Sequence of chain 2.A:
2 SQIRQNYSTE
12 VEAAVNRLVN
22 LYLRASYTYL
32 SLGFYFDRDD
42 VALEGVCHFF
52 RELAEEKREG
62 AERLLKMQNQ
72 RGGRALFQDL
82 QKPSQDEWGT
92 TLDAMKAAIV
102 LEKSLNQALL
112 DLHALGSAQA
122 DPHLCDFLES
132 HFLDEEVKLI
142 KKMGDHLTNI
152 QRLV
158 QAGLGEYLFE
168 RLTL

Binding-site contacts:
Ligand atom C4 contacts residue LEU81 of chain 2.A at 4.0 Å (hydrophobic).
Ligand atom C5 contacts residue LEU24 of chain 23.A at 4.4 Å (hydrophobic).
Ligand atom C7 contacts residue LEU24 of chain 2.A at 4.2 Å (hydrophobic).
Ligand atom C5 contacts residue LEU31 of chain 2.A at 4.1 Å (hydrophobic).
Ligand atom C4 contacts residue LEU24 of chain 23.A at 4.2 Å (hydrophobic).
Ligand atom C6 contacts residue TYR28 of chain 2.A at 4.2 Å (hydrophobic).
Ligand atom C4 contacts residue IP01 of chain 23.J at 0.6 Å.
Ligand atom C5 contacts residue IP01 of chain 23.J at 1.2 Å.
Ligand atom C9 contacts residue IP01 of chain 23.J at 0.6 Å.
Ligand atom C6 contacts residue IP01 of chain 23.J at 1.0 Å.
Ligand atom C8 contacts residue TYR28 of chain 23.A at 3.8 Å (hydrophobic).
Ligand atom C9 contacts residue LEU24 of chain 2.A at 3.7 Å (hydrophobic).
Ligand atom C3 contacts residue LEU24 of chain 23.A at 4.5 Å (hydrophobic).
Ligand atom C8 contacts residue SER27 of chain 23.A at 3.3 Å.
Ligand atom O1 contacts residue SER27 of chain 2.A at 3.8 Å.
Ligand atom O1 contacts residue ARG59 of chain 2.A at 3.3 Å.
Ligand atom C8 contacts residue IP01 of chain 23.J at 1.0 Å.
Ligand atom C7 contacts residue IP01 of chain 23.J at 1.1 Å.
Ligand atom C4 contacts residue LEU81 of chain 23.A at 3.8 Å (hydrophobic).
Ligand atom C3 contacts residue IP01 of chain 23.J at 1.3 Å.
Ligand atom C5 contacts residue SER27 of chain 2.A at 4.4 Å.
Ligand atom C9 contacts residue LEU81 of chain 2.A at 4.1 Å (hydrophobic).
Ligand atom C8 contacts residue LEU24 of chain 23.A at 4.0 Å (hydrophobic).
Ligand atom O1 contacts residue IP01 of chain 23.J at 2.0 Å (h-bond).
Ligand atom C1 contacts residue IP01 of chain 23.J at 1.1 Å.
Ligand atom C4 contacts residue TYR28 of chain 2.A at 3.6 Å (hydrophobic).
Ligand atom C2 contacts residue IP01 of chain 23.J at 0.2 Å.
Ligand atom C3 contacts residue LEU81 of chain 23.A at 3.5 Å (hydrophobic).
Ligand atom C1 contacts residue SER27 of chain 2.A at 4.0 Å.
Ligand atom C5 contacts residue TYR28 of chain 2.A at 3.5 Å (hydrophobic).
Ligand atom C3 contacts residue LEU81 of chain 2.A at 3.8 Å (hydrophobic).
Ligand atom C6 contacts residue SER27 of chain 2.A at 3.6 Å.
Ligand atom C9 contacts residue TYR28 of chain 23.A at 3.7 Å (hydrophobic).
Ligand atom O1 contacts residue ARG59 of chain 23.A at 4.0 Å.

A protein and the small-molecule ligand that binds it are described below.
Small molecule (SMILES): CC(C)c1ccccc1O

Sequence of chain 23.A:
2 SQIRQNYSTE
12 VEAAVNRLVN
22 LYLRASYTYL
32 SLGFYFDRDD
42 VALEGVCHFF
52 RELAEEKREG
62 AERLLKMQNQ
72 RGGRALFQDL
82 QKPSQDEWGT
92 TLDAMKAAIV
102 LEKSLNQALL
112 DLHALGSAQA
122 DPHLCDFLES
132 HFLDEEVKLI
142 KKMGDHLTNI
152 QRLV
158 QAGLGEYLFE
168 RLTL